Binding-site contacts:
Ligand atom O2P contacts residue GLY396 of chain 1.G at 3.2 Å (h-bond).
Ligand atom O6P contacts residue PHE394 of chain 1.G at 2.6 Å.
Ligand atom O4P contacts residue LYS167 of chain 1.G at 3.3 Å.
Ligand atom O6P contacts residue GLY395 of chain 1.G at 1.3 Å (h-bond).
Ligand atom P2 contacts residue PHE394 of chain 1.G at 4.0 Å.
Ligand atom O3 contacts residue GLY395 of chain 1.G at 4.0 Å.
Ligand atom P2 contacts residue GLY373 of chain 1.G at 4.0 Å.
Ligand atom O5 contacts residue GLY396 of chain 1.G at 3.7 Å.
Ligand atom O3 contacts residue GLY373 of chain 1.G at 3.6 Å.
Ligand atom O5P contacts residue GLY373 of chain 1.G at 3.7 Å.
Ligand atom O3P contacts residue SER59 of chain 1.I at 3.9 Å.
Ligand atom O2P contacts residue GLY397 of chain 1.G at 4.0 Å.
Ligand atom C1 contacts residue GLY396 of chain 1.G at 3.6 Å.
Ligand atom O5 contacts residue GLY395 of chain 1.G at 3.6 Å (h-bond).
Ligand atom P1 contacts residue THR60 of chain 1.I at 4.0 Å.
Ligand atom O5 contacts residue GLY373 of chain 1.G at 3.2 Å.
Ligand atom O7 contacts residue HIS375 of chain 1.G at 3.5 Å (h-bond).
Ligand atom P1 contacts residue GLY396 of chain 1.G at 3.6 Å.
Ligand atom O3P contacts residue THR60 of chain 1.I at 3.2 Å (h-bond).
Ligand atom C3 contacts residue GLY373 of chain 1.G at 3.8 Å.
Ligand atom C1 contacts residue HIS375 of chain 1.G at 3.9 Å.
Ligand atom P2 contacts residue GLY396 of chain 1.G at 3.6 Å.
Ligand atom O1P contacts residue GLY396 of chain 1.G at 2.8 Å (h-bond).
Ligand atom P1 contacts residue SER59 of chain 1.I at 3.2 Å.
Ligand atom O4P contacts residue GLY395 of chain 1.G at 3.1 Å.
Ligand atom P2 contacts residue GLY395 of chain 1.G at 2.7 Å.
Ligand atom C1 contacts residue SER59 of chain 1.I at 3.5 Å.
Ligand atom O3 contacts residue GLY397 of chain 1.G at 3.5 Å (h-bond).
Ligand atom O3 contacts residue GLY396 of chain 1.G at 2.9 Å (h-bond).
Ligand atom C2 contacts residue SER59 of chain 1.I at 4.0 Å.
Ligand atom O2 contacts residue SER59 of chain 1.I at 3.2 Å (h-bond).
Ligand atom C1 contacts residue GLY397 of chain 1.G at 4.0 Å.
Ligand atom O1P contacts residue GLY400 of chain 1.G at 3.5 Å.
Ligand atom O1P contacts residue SER59 of chain 1.I at 2.4 Å (h-bond).
Ligand atom O1 contacts residue SER59 of chain 1.I at 3.0 Å (h-bond).
Ligand atom O5P contacts residue GLY395 of chain 1.G at 3.5 Å (h-bond).
Ligand atom O4P contacts residue GLY396 of chain 1.G at 3.9 Å.
Ligand atom C5 contacts residue GLY373 of chain 1.G at 3.7 Å.
Ligand atom O1P contacts residue THR60 of chain 1.I at 3.5 Å (h-bond).
Ligand atom O6P contacts residue GLY396 of chain 1.G at 2.8 Å (h-bond).

This protein binds this small molecule.
Small molecule (SMILES): O=C(O)[C@@](O)(COP(=O)(O)O)[C@H](O)[C@H](O)COP(=O)(O)O

Sequence of chain 1.G:
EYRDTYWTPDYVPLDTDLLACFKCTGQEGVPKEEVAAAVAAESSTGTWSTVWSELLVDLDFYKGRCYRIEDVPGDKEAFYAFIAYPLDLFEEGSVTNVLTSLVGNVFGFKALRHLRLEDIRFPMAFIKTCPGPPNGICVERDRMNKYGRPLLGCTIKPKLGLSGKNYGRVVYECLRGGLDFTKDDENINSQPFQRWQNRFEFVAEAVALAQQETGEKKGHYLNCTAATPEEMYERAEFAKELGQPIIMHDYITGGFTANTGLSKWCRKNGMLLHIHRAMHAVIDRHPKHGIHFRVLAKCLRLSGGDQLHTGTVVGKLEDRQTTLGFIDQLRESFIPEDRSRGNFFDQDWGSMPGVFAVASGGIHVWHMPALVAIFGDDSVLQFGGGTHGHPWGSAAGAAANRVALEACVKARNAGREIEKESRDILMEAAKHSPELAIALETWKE

Sequence of chain 1.I:
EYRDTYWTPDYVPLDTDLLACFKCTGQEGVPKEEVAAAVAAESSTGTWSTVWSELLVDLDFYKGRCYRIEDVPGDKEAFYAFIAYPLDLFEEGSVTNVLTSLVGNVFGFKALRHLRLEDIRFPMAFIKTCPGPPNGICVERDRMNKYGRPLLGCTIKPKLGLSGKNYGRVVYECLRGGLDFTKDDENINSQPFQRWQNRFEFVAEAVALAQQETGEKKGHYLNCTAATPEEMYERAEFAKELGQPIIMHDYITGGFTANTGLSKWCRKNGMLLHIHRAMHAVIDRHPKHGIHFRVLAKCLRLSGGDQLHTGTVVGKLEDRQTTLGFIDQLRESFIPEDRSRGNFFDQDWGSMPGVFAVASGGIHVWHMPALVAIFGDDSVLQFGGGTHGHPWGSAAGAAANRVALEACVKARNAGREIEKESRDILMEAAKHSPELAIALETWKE